Sequence of chain 2.B:
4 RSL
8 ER

This small molecule binds to this protein.
Small molecule (SMILES): [H]/N=C(\N)c1cc(-c2ccccc2)c(CNC(=O)c2ccc3c(c2)CCO3)s1

Binding-site contacts:
Ligand atom O22 contacts residue ARG9 of chain 2.B at 3.8 Å.
Ligand atom C12 contacts residue ASN47 of chain 2.A at 4.0 Å.
Ligand atom C19 contacts residue 0AW1 of chain 2.D at 3.6 Å.
Ligand atom C21 contacts residue ARG9 of chain 2.B at 3.9 Å.
Ligand atom C11 contacts residue GLU44 of chain 2.A at 3.9 Å.
Ligand atom C08 contacts residue GLU44 of chain 2.A at 3.6 Å.
Ligand atom C11 contacts residue 0AW1 of chain 2.D at 3.7 Å.
Ligand atom N03 contacts residue GLU19 of chain 2.A at 2.9 Å (salt-bridge).
Ligand atom C24 contacts residue 0AW1 of chain 2.D at 3.2 Å.
Ligand atom C07 contacts residue GLU44 of chain 2.A at 3.9 Å.
Ligand atom C09 contacts residue GLU44 of chain 2.A at 3.7 Å.
Ligand atom C18 contacts residue 0AW1 of chain 2.D at 3.5 Å.
Ligand atom C21 contacts residue GLU8 of chain 2.B at 3.8 Å.
Ligand atom C12 contacts residue GLU44 of chain 2.A at 3.6 Å.
Ligand atom C12 contacts residue 0AW1 of chain 2.D at 4.0 Å.
Ligand atom N01 contacts residue GLU19 of chain 2.A at 2.7 Å (salt-bridge).
Ligand atom C10 contacts residue GLU44 of chain 2.A at 3.8 Å.
Ligand atom N15 contacts residue ASN47 of chain 2.A at 3.0 Å (h-bond).
Ligand atom C14 contacts residue ASN47 of chain 2.A at 3.6 Å.
Ligand atom C14 contacts residue 0AW1 of chain 2.D at 3.4 Å.
Ligand atom C17 contacts residue 0AW1 of chain 2.D at 3.4 Å.
Ligand atom C11 contacts residue CYS43 of chain 2.A at 3.9 Å (hydrophobic).
Ligand atom C02 contacts residue GLU19 of chain 2.A at 3.6 Å.
Ligand atom C20 contacts residue 0AW1 of chain 2.D at 3.9 Å.
Ligand atom C23 contacts residue 0AW1 of chain 2.D at 3.3 Å.
Ligand atom N03 contacts residue LEU48 of chain 2.A at 3.5 Å.
Ligand atom S27 contacts residue ASN47 of chain 2.A at 3.8 Å.
Ligand atom C04 contacts residue ASN47 of chain 2.A at 4.1 Å.
Ligand atom O26 contacts residue 0AW1 of chain 2.D at 3.8 Å.
Ligand atom C10 contacts residue 0AW1 of chain 2.D at 3.6 Å.
Ligand atom N15 contacts residue 0AW1 of chain 2.D at 3.2 Å.
Ligand atom C25 contacts residue 0AW1 of chain 2.D at 3.4 Å.
Ligand atom N01 contacts residue VAL51 of chain 2.A at 3.9 Å.
Ligand atom C12 contacts residue CYS43 of chain 2.A at 4.0 Å (hydrophobic).
Ligand atom C16 contacts residue 0AW1 of chain 2.D at 3.5 Å.
Ligand atom C06 contacts residue ASN47 of chain 2.A at 4.1 Å.
Ligand atom C13 contacts residue ASN47 of chain 2.A at 3.6 Å.
Ligand atom C18 contacts residue ASN47 of chain 2.A at 3.7 Å.
Ligand atom O22 contacts residue 0AW1 of chain 2.D at 3.9 Å.
Ligand atom O22 contacts residue GLU8 of chain 2.B at 3.9 Å.

Sequence of chain 2.A:
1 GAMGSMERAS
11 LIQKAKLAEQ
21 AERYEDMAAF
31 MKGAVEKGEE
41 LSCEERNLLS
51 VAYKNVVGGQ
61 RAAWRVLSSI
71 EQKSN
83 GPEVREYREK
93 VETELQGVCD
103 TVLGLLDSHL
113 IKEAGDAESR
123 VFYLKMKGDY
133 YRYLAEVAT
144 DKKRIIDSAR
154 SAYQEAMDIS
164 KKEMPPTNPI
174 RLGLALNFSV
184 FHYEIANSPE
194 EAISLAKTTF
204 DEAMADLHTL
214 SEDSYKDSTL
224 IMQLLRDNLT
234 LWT